Sequence of chain 7.C:
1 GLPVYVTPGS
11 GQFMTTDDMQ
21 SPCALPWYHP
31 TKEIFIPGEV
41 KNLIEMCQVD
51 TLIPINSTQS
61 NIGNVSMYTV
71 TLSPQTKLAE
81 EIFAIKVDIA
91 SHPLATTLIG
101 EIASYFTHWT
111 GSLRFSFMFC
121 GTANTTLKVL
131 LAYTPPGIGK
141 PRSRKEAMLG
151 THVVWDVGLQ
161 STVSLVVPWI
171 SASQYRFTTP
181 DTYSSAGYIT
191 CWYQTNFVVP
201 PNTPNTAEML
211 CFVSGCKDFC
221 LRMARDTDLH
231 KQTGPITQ

Sequence of chain 7.A:
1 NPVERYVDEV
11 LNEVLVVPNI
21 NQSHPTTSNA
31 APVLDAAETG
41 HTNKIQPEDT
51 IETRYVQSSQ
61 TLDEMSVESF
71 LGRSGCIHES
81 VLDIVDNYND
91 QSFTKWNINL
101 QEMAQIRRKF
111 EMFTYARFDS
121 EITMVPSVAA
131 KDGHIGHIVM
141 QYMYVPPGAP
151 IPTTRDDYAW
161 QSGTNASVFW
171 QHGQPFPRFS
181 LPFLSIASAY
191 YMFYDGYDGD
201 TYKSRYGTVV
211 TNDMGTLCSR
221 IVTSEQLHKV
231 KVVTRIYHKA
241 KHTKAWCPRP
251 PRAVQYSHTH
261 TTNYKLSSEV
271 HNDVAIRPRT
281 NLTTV

Binding-site contacts:
Ligand atom CM6 contacts residue LEU184 of chain 7.A at 3.4 Å (hydrophobic).
Ligand atom C6B contacts residue ILE98 of chain 7.A at 3.6 Å (hydrophobic).
Ligand atom C2A contacts residue PHE179 of chain 7.A at 3.3 Å (hydrophobic).
Ligand atom C2A contacts residue TYR144 of chain 7.A at 3.7 Å (hydrophobic).
Ligand atom C1A contacts residue PHE179 of chain 7.A at 3.5 Å (hydrophobic).
Ligand atom C4B contacts residue PHE179 of chain 7.A at 3.9 Å (hydrophobic).
Ligand atom N2 contacts residue LEU100 of chain 7.A at 3.8 Å.
Ligand atom CM6 contacts residue LEU181 of chain 7.A at 3.7 Å (hydrophobic).
Ligand atom N3A contacts residue PHE179 of chain 7.A at 3.0 Å.
Ligand atom C2C contacts residue ILE98 of chain 7.A at 4.0 Å (hydrophobic).
Ligand atom C6B contacts residue LEU181 of chain 7.A at 3.3 Å (hydrophobic).
Ligand atom CM4 contacts residue TYR142 of chain 7.A at 3.1 Å (hydrophobic).
Ligand atom N3A contacts residue LEU217 of chain 7.A at 3.4 Å.
Ligand atom O1B contacts residue ILE98 of chain 7.A at 2.9 Å.
Ligand atom C5B contacts residue LEU181 of chain 7.A at 3.3 Å (hydrophobic).
Ligand atom C1C contacts residue MET214 of chain 7.A at 3.7 Å (hydrophobic).
Ligand atom C4A contacts residue PHE179 of chain 7.A at 3.3 Å (hydrophobic).
Ligand atom C1A contacts residue TYR144 of chain 7.A at 3.1 Å (hydrophobic).
Ligand atom CM6 contacts residue TYR144 of chain 7.A at 3.7 Å (hydrophobic).
Ligand atom C2B contacts residue ILE122 of chain 7.A at 3.9 Å (hydrophobic).
Ligand atom C4A contacts residue TYR144 of chain 7.A at 3.8 Å (hydrophobic).
Ligand atom C1B contacts residue ILE98 of chain 7.A at 3.6 Å (hydrophobic).
Ligand atom CM2 contacts residue ILE122 of chain 7.A at 3.7 Å (hydrophobic).
Ligand atom C5B contacts residue TYR144 of chain 7.A at 3.6 Å (hydrophobic).
Ligand atom O5A contacts residue ALA166 of chain 7.A at 3.9 Å.
Ligand atom O1 contacts residue LEU100 of chain 7.A at 4.0 Å.
Ligand atom O5A contacts residue TYR144 of chain 7.A at 3.1 Å.
Ligand atom O1 contacts residue MET214 of chain 7.A at 3.2 Å.
Ligand atom N2 contacts residue MET214 of chain 7.A at 3.8 Å.
Ligand atom CM4 contacts residue VAL168 of chain 7.A at 3.5 Å (hydrophobic).
Ligand atom O5A contacts residue PHE179 of chain 7.A at 3.7 Å.
Ligand atom CM3 contacts residue TYR190 of chain 7.A at 3.9 Å (hydrophobic).
Ligand atom C4B contacts residue LEU181 of chain 7.A at 3.8 Å (hydrophobic).
Ligand atom C1B contacts residue LEU181 of chain 7.A at 3.8 Å (hydrophobic).
Ligand atom CM4 contacts residue PHE179 of chain 7.A at 3.9 Å (hydrophobic).
Ligand atom C5 contacts residue MET214 of chain 7.A at 3.6 Å (hydrophobic).
Ligand atom C4 contacts residue TYR190 of chain 7.A at 3.8 Å (hydrophobic).
Ligand atom C2B contacts residue ILE98 of chain 7.A at 3.9 Å (hydrophobic).
Ligand atom C3 contacts residue LEU100 of chain 7.A at 3.9 Å (hydrophobic).
Ligand atom CM2 contacts residue ILE236 of chain 7.A at 4.0 Å (hydrophobic).

A protein and the small-molecule ligand that binds it are described below.
Small molecule (SMILES): Cc1cc(CCCOc2c(C)cc(-c3coc(C)n3)cc2C)on1